Sequence of chain 1.B:
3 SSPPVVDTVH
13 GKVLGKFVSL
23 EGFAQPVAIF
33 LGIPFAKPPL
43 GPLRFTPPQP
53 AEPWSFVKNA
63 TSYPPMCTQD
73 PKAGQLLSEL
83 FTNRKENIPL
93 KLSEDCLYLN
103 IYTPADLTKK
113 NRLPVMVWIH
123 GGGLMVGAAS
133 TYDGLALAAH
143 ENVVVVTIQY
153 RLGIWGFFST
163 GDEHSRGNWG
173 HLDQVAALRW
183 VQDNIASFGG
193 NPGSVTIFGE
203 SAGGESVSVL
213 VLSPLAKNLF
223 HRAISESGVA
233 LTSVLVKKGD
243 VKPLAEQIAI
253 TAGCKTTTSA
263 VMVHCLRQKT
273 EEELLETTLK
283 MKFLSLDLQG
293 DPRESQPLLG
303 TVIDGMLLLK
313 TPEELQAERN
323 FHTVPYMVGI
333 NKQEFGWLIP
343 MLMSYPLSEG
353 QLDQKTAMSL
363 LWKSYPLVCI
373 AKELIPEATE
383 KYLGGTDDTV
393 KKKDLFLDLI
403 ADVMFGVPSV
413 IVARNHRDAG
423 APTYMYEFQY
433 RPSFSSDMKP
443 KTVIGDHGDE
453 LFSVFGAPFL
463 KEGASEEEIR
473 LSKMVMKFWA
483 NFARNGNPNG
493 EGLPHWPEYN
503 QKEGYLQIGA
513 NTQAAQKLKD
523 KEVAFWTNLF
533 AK

This small molecule binds to this protein.
Small molecule (SMILES): CC(=O)N[C@@H]1[C@@H](O)[C@H](O)[C@@H](CO)O[C@H]1O

Binding-site contacts:
Ligand atom C1 contacts residue ASN61 of chain 1.B at 1.4 Å.
Ligand atom C7 contacts residue SIA1 of chain 1.K at 4.4 Å.
Ligand atom O7 contacts residue ASN61 of chain 1.B at 3.9 Å.
Ligand atom C7 contacts residue ASN61 of chain 1.B at 3.3 Å.
Ligand atom O5 contacts residue ASN61 of chain 1.B at 2.3 Å (h-bond).
Ligand atom C6 contacts residue LEU16 of chain 1.B at 4.2 Å (hydrophobic).
Ligand atom C8 contacts residue SIA1 of chain 1.K at 3.4 Å.
Ligand atom C5 contacts residue LEU16 of chain 1.B at 4.3 Å (hydrophobic).
Ligand atom C8 contacts residue ASN61 of chain 1.B at 3.7 Å.
Ligand atom C1 contacts residue LEU16 of chain 1.B at 4.3 Å (hydrophobic).
Ligand atom C2 contacts residue ASN61 of chain 1.B at 2.4 Å.
Ligand atom N2 contacts residue ASN61 of chain 1.B at 2.9 Å (h-bond).
Ligand atom C3 contacts residue ASN61 of chain 1.B at 3.8 Å.
Ligand atom O5 contacts residue LEU16 of chain 1.B at 3.6 Å.
Ligand atom C5 contacts residue ASN61 of chain 1.B at 3.6 Å.
Ligand atom C4 contacts residue ASN61 of chain 1.B at 4.2 Å.